Binding-site contacts:
Ligand atom C7 contacts residue TRP29 of chain 1.C at 3.2 Å (hydrophobic).
Ligand atom C2 contacts residue ILE120 of chain 1.B at 3.4 Å (hydrophobic).
Ligand atom C2' contacts residue TRP29 of chain 1.B at 3.2 Å (hydrophobic).
Ligand atom O2 contacts residue ARG122 of chain 1.C at 3.3 Å (salt-bridge).
Ligand atom N3 contacts residue ARG122 of chain 1.B at 2.6 Å (salt-bridge).
Ligand atom O4 contacts residue ARG122 of chain 1.B at 3.6 Å.
Ligand atom C2' contacts residue TRP29 of chain 1.C at 3.6 Å (hydrophobic).
Ligand atom P contacts residue ARG61 of chain 1.B at 3.5 Å.
Ligand atom OP2 contacts residue ARG122 of chain 1.C at 3.5 Å (salt-bridge).
Ligand atom N3 contacts residue ARG122 of chain 1.C at 3.6 Å.
Ligand atom OP2 contacts residue ARG61 of chain 1.B at 3.6 Å (salt-bridge).
Ligand atom C5 contacts residue TRP29 of chain 1.C at 3.5 Å (hydrophobic).
Ligand atom N1 contacts residue ARG122 of chain 1.B at 3.4 Å (salt-bridge).
Ligand atom OP2 contacts residue LYS58 of chain 1.B at 2.5 Å (salt-bridge).
Ligand atom C2 contacts residue ARG122 of chain 1.B at 3.1 Å.
Ligand atom O2 contacts residue LYS58 of chain 1.B at 3.5 Å.
Ligand atom OP1 contacts residue ARG61 of chain 1.B at 2.6 Å (salt-bridge).
Ligand atom O2 contacts residue ARG122 of chain 1.B at 2.8 Å (salt-bridge).
Ligand atom O4 contacts residue PHE26 of chain 1.B at 3.4 Å.
Ligand atom C6 contacts residue LYS58 of chain 1.C at 3.5 Å.
Ligand atom N3 contacts residue ARG122 of chain 1.B at 3.5 Å (salt-bridge).
Ligand atom C6 contacts residue GLN118 of chain 1.C at 3.6 Å.
Ligand atom N3 contacts residue ILE120 of chain 1.B at 2.7 Å (h-bond).
Ligand atom C7 contacts residue SER25 of chain 1.B at 3.5 Å.
Ligand atom N4 contacts residue GLN118 of chain 1.C at 2.9 Å (h-bond).
Ligand atom O3' contacts residue ARG61 of chain 1.C at 3.1 Å (salt-bridge).
Ligand atom C4 contacts residue GLN118 of chain 1.C at 3.4 Å.
Ligand atom C5 contacts residue GLN118 of chain 1.C at 3.3 Å.
Ligand atom O5' contacts residue ARG119 of chain 1.C at 3.5 Å.
Ligand atom C5 contacts residue ARG122 of chain 1.B at 3.6 Å.
Ligand atom O4' contacts residue ARG119 of chain 1.C at 3.4 Å.
Ligand atom O2 contacts residue ARG119 of chain 1.B at 3.5 Å (salt-bridge).
Ligand atom C2 contacts residue ARG122 of chain 1.B at 3.3 Å.
Ligand atom N4 contacts residue SER25 of chain 1.B at 3.6 Å.
Ligand atom O2 contacts residue ILE120 of chain 1.B at 3.1 Å.
Ligand atom C7 contacts residue ILE120 of chain 1.C at 2.8 Å (hydrophobic).
Ligand atom C4 contacts residue ARG122 of chain 1.C at 3.4 Å.
Ligand atom C1' contacts residue LYS58 of chain 1.C at 3.4 Å.
Ligand atom O3' contacts residue LYS58 of chain 1.C at 3.2 Å.
Ligand atom C5 contacts residue SER25 of chain 1.B at 3.4 Å.

The protein below binds the small molecule below.
Small molecule (SMILES): Cc1cn([C@H]2C[C@H](O[P](=O)(O)OC[C@H]3O[C@@H](n4ccc(N)nc4=O)C[C@@H]3O[P](=O)(O)OC[C@H]3O[C@@H](n4cc(C)c(=O)[nH]c4=O)C[C@@H]3O)[C@@H](CO[P](=O)(O)O[C@H]3C[C@H](n4ccc(N)nc4=O)O[C@@H]3CO)O2)c(=O)[nH]c1=O

Sequence of chain 1.C:
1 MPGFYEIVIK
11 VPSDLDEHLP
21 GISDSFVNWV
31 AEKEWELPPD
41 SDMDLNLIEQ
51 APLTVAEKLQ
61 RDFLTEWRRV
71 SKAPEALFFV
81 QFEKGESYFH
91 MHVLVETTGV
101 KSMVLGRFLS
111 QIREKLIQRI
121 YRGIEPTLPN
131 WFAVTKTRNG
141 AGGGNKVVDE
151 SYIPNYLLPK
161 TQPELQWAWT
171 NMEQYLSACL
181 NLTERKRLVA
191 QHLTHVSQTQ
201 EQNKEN

Sequence of chain 1.B:
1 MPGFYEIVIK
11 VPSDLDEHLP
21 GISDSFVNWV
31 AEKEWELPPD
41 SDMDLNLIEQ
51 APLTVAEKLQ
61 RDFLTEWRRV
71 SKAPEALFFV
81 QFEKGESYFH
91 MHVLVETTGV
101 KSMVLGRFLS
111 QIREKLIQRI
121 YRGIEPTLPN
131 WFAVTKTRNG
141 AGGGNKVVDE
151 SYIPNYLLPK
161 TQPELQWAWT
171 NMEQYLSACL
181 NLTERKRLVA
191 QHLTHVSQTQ